A protein and the small-molecule ligand that binds it are described below.
Small molecule (SMILES): CC(=O)N[C@@H]1[C@@H](O)[C@H](O)[C@@H](CO)O[C@H]1O

Binding-site contacts:
Ligand atom C4 contacts residue ASN329 of chain 2.A at 4.2 Å.
Ligand atom O7 contacts residue ASN329 of chain 2.A at 3.9 Å.
Ligand atom C2 contacts residue ASN237 of chain 2.A at 3.8 Å.
Ligand atom C5 contacts residue VAL328 of chain 2.A at 3.7 Å (hydrophobic).
Ligand atom C8 contacts residue ARG198 of chain 2.A at 4.2 Å.
Ligand atom C7 contacts residue TRP236 of chain 2.A at 3.4 Å (hydrophobic).
Ligand atom C6 contacts residue VAL328 of chain 2.A at 3.8 Å (hydrophobic).
Ligand atom O5 contacts residue ASN237 of chain 2.A at 3.6 Å.
Ligand atom N2 contacts residue ASN329 of chain 2.A at 3.0 Å (h-bond).
Ligand atom C7 contacts residue ASN329 of chain 2.A at 3.7 Å.
Ligand atom C3 contacts residue ASN329 of chain 2.A at 3.8 Å.
Ligand atom C2 contacts residue ASN329 of chain 2.A at 2.4 Å.
Ligand atom O5 contacts residue ASN329 of chain 2.A at 2.3 Å (h-bond).
Ligand atom O7 contacts residue ASN237 of chain 2.A at 3.0 Å (h-bond).
Ligand atom C7 contacts residue ASN237 of chain 2.A at 4.2 Å.
Ligand atom C5 contacts residue ASN329 of chain 2.A at 3.7 Å.
Ligand atom O5 contacts residue VAL328 of chain 2.A at 3.3 Å.
Ligand atom C1 contacts residue ASN237 of chain 2.A at 3.7 Å.
Ligand atom C1 contacts residue ASN329 of chain 2.A at 1.4 Å.
Ligand atom N2 contacts residue TRP236 of chain 2.A at 4.2 Å.
Ligand atom O7 contacts residue TRP236 of chain 2.A at 2.8 Å (h-bond).
Ligand atom C8 contacts residue TRP236 of chain 2.A at 3.8 Å (hydrophobic).
Ligand atom C1 contacts residue VAL328 of chain 2.A at 4.0 Å (hydrophobic).

Sequence of chain 2.A:
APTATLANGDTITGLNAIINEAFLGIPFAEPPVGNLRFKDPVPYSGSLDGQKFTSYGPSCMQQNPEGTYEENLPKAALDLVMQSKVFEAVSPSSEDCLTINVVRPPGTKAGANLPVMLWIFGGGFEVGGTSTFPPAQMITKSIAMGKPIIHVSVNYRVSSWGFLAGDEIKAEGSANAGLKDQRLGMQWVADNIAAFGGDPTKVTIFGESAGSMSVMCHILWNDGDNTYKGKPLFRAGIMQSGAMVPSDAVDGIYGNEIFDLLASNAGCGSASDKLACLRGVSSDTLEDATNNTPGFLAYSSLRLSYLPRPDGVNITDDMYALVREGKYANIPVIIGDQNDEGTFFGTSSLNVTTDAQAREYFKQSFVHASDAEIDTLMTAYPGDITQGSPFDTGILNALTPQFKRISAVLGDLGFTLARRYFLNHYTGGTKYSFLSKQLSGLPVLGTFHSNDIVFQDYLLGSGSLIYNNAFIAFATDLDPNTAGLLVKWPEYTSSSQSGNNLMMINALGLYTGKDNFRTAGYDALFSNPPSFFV